A small-molecule ligand and the protein it binds are described below.
Small molecule (SMILES): CC(=O)N[C@@H]1[C@@H](O)[C@H](O)[C@@H](CO)O[C@H]1O

Binding-site contacts:
Ligand atom C7 contacts residue ASN801 of chain 1.C at 3.5 Å.
Ligand atom C4 contacts residue ASN801 of chain 1.C at 4.2 Å.
Ligand atom C3 contacts residue ASN801 of chain 1.C at 3.8 Å.
Ligand atom N2 contacts residue ASN801 of chain 1.C at 2.9 Å (h-bond).
Ligand atom O5 contacts residue SER803 of chain 1.C at 3.3 Å (h-bond).
Ligand atom C2 contacts residue ASN801 of chain 1.C at 2.5 Å.
Ligand atom C5 contacts residue SER803 of chain 1.C at 3.4 Å.
Ligand atom O6 contacts residue GLN804 of chain 1.C at 4.1 Å.
Ligand atom C6 contacts residue SER803 of chain 1.C at 4.1 Å.
Ligand atom C5 contacts residue ASN801 of chain 1.C at 3.7 Å.
Ligand atom C1 contacts residue ASN801 of chain 1.C at 1.4 Å.
Ligand atom C1 contacts residue SER803 of chain 1.C at 3.3 Å.
Ligand atom O7 contacts residue ASN801 of chain 1.C at 3.6 Å.
Ligand atom O5 contacts residue ASN801 of chain 1.C at 2.4 Å (h-bond).
Ligand atom C6 contacts residue GLN804 of chain 1.C at 3.6 Å.

Sequence of chain 1.C:
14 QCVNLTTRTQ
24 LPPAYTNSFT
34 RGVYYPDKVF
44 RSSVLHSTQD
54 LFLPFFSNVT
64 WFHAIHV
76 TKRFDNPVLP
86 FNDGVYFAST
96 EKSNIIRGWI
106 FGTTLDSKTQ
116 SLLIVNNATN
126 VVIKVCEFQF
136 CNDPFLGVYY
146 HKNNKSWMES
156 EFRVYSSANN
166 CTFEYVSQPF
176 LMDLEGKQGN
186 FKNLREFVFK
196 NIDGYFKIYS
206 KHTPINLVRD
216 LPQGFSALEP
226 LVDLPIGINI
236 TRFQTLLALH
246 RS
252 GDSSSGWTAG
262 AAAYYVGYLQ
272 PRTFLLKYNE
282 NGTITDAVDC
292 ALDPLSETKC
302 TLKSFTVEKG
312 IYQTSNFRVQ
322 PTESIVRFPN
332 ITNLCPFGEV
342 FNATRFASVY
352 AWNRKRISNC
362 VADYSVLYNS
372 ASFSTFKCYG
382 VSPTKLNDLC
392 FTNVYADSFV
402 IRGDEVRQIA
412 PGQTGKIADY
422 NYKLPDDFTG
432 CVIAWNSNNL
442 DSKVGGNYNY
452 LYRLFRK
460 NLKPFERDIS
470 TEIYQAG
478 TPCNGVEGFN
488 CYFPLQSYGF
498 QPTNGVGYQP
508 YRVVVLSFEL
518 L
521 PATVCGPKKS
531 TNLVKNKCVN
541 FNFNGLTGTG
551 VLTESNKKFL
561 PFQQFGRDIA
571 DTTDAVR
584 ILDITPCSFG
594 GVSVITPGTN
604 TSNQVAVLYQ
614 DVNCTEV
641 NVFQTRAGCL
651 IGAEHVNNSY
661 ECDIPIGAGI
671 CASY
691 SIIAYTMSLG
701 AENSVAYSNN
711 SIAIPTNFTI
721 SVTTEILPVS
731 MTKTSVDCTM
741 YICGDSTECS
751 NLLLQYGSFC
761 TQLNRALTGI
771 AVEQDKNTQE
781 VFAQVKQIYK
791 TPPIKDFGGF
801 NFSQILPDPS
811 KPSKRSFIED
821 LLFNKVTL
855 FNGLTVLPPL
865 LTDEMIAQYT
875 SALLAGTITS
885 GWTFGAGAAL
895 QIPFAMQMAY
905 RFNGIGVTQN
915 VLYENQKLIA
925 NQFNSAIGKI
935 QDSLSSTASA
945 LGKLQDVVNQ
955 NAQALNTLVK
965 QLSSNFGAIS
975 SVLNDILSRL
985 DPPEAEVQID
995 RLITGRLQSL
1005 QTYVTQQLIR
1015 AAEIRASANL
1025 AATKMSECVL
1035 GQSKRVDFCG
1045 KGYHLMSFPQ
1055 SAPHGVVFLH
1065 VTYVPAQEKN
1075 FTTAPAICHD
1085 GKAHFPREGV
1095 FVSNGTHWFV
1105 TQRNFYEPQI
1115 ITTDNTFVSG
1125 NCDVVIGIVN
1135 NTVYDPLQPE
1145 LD